Sequence of chain 1.D:
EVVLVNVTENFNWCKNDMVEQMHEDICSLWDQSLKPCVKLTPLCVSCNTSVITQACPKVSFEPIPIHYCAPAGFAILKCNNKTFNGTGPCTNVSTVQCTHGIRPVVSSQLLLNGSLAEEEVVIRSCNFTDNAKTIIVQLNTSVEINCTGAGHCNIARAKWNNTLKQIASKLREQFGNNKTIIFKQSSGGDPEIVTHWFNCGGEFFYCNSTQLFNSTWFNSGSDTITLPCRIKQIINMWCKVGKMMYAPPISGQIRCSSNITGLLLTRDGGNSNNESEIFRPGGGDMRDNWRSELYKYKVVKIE

The small molecule below binds the protein below.
Small molecule (SMILES): CC(=O)N[C@@H]1[C@@H](O)[C@H](O)[C@@H](CO)O[C@H]1O

Binding-site contacts:
Ligand atom C3 contacts residue ASN149 of chain 1.D at 3.8 Å.
Ligand atom O5 contacts residue GLU147 of chain 1.D at 4.2 Å.
Ligand atom C2 contacts residue ASN149 of chain 1.D at 2.4 Å.
Ligand atom O7 contacts residue ALA159 of chain 1.D at 4.4 Å.
Ligand atom C4 contacts residue GLU147 of chain 1.D at 4.4 Å.
Ligand atom O4 contacts residue GLU147 of chain 1.D at 4.3 Å.
Ligand atom O5 contacts residue ASN149 of chain 1.D at 2.4 Å (h-bond).
Ligand atom C8 contacts residue ALA159 of chain 1.D at 2.9 Å (hydrophobic).
Ligand atom C1 contacts residue GLU147 of chain 1.D at 4.2 Å.
Ligand atom C7 contacts residue ASN157 of chain 1.D at 4.3 Å.
Ligand atom C6 contacts residue GLU147 of chain 1.D at 4.4 Å.
Ligand atom C4 contacts residue ASN149 of chain 1.D at 4.2 Å.
Ligand atom C8 contacts residue ASN157 of chain 1.D at 4.2 Å.
Ligand atom C8 contacts residue ILE158 of chain 1.D at 3.7 Å (hydrophobic).
Ligand atom C7 contacts residue ASN149 of chain 1.D at 3.6 Å.
Ligand atom N2 contacts residue GLU147 of chain 1.D at 4.1 Å.
Ligand atom O7 contacts residue ASN157 of chain 1.D at 4.0 Å.
Ligand atom C1 contacts residue ASN149 of chain 1.D at 1.4 Å.
Ligand atom N2 contacts residue ASN149 of chain 1.D at 2.9 Å (h-bond).
Ligand atom C5 contacts residue ASN149 of chain 1.D at 3.6 Å.
Ligand atom C5 contacts residue GLU147 of chain 1.D at 3.8 Å.
Ligand atom C7 contacts residue ALA159 of chain 1.D at 4.2 Å (hydrophobic).
Ligand atom C8 contacts residue GLU147 of chain 1.D at 3.7 Å.
Ligand atom O6 contacts residue GLU147 of chain 1.D at 3.9 Å.
Ligand atom C3 contacts residue GLU147 of chain 1.D at 3.9 Å.
Ligand atom O7 contacts residue ASN149 of chain 1.D at 3.6 Å.